Binding-site contacts:
Ligand atom O6B contacts residue HIS155 of chain 35.B at 3.3 Å (h-bond).
Ligand atom C6 contacts residue HIS155 of chain 35.B at 3.4 Å.
Ligand atom OAF contacts residue ARG157 of chain 35.B at 2.8 Å (salt-bridge).
Ligand atom O3 contacts residue ARG157 of chain 35.B at 3.3 Å (salt-bridge).
Ligand atom OAH contacts residue ASP3 of chain 35.B at 4.0 Å.
Ligand atom C5 contacts residue LEU62 of chain 35.B at 3.8 Å (hydrophobic).
Ligand atom O3 contacts residue LYS156 of chain 35.B at 3.0 Å.
Ligand atom O6B contacts residue HIS94 of chain 35.B at 4.0 Å.
Ligand atom C3 contacts residue ALA158 of chain 35.B at 4.0 Å (hydrophobic).
Ligand atom OAH contacts residue ARG157 of chain 35.B at 3.1 Å (salt-bridge).
Ligand atom C3 contacts residue LYS156 of chain 35.B at 4.0 Å.
Ligand atom O6A contacts residue HIS155 of chain 35.B at 3.8 Å.
Ligand atom SAG contacts residue THR4 of chain 35.B at 3.9 Å.
Ligand atom C6 contacts residue LEU62 of chain 35.B at 3.5 Å (hydrophobic).
Ligand atom O6B contacts residue LYS156 of chain 35.B at 3.3 Å.
Ligand atom O4 contacts residue HIS155 of chain 35.B at 3.5 Å (h-bond).
Ligand atom C6 contacts residue HIS94 of chain 35.B at 3.9 Å.
Ligand atom O3 contacts residue ALA158 of chain 35.B at 3.0 Å (h-bond).
Ligand atom O5 contacts residue ARG157 of chain 35.B at 3.8 Å.
Ligand atom OAH contacts residue THR4 of chain 35.B at 3.7 Å.
Ligand atom OAF contacts residue ALA158 of chain 35.B at 3.3 Å.
Ligand atom OAH contacts residue LEU2 of chain 35.B at 2.8 Å (h-bond).
Ligand atom C2 contacts residue ALA158 of chain 35.B at 3.7 Å (hydrophobic).
Ligand atom O4 contacts residue LYS156 of chain 35.B at 3.5 Å.
Ligand atom C6 contacts residue SER93 of chain 35.B at 4.0 Å.
Ligand atom C3 contacts residue ARG157 of chain 35.B at 3.7 Å.
Ligand atom O6B contacts residue ARG157 of chain 35.B at 3.3 Å (salt-bridge).
Ligand atom O6A contacts residue HIS94 of chain 35.B at 3.2 Å (h-bond).
Ligand atom SAG contacts residue ARG157 of chain 35.B at 3.6 Å (salt-bridge).
Ligand atom OAF contacts residue THR4 of chain 35.B at 2.9 Å (h-bond).
Ligand atom C5 contacts residue HIS155 of chain 35.B at 4.0 Å.
Ligand atom C4 contacts residue LYS156 of chain 35.B at 4.0 Å.
Ligand atom O5B contacts residue LYS156 of chain 35.B at 3.3 Å.
Ligand atom O5 contacts residue LYS156 of chain 35.B at 3.4 Å.
Ligand atom O6A contacts residue LEU62 of chain 35.B at 3.4 Å.
Ligand atom OBI contacts residue LYS156 of chain 35.B at 4.0 Å.
Ligand atom O6B contacts residue LEU62 of chain 35.B at 4.0 Å.
Ligand atom O6A contacts residue SER93 of chain 35.B at 3.2 Å.
Ligand atom O5 contacts residue HIS155 of chain 35.B at 3.6 Å.
Ligand atom O4 contacts residue SER93 of chain 35.B at 3.0 Å (h-bond).

The protein below binds the small molecule below.
Small molecule (SMILES): O=C(O)[C@@H]1O[C@H](O[C@H]2[C@@H](OS(=O)(=O)O)O[C@@H](O)[C@H](NS(=O)(=O)O)[C@H]2O)[C@@H](OS(=O)(=O)O)[C@H](O)[C@@H]1O

Sequence of chain 35.B:
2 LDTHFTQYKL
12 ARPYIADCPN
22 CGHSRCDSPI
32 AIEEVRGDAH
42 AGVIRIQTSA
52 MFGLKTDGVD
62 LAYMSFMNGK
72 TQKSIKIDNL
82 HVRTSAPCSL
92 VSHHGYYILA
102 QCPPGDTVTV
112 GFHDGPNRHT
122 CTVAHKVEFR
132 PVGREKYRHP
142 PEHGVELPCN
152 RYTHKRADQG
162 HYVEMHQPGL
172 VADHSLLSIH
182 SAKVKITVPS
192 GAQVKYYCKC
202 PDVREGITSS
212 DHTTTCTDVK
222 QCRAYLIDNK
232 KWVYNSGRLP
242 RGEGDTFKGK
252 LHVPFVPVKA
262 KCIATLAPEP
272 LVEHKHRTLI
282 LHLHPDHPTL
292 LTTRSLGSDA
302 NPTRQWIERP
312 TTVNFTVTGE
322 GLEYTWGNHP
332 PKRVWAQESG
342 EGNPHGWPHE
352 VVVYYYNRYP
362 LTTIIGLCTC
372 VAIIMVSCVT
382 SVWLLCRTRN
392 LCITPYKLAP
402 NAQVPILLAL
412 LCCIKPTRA